A protein and the small-molecule ligand that binds it are described below.
Small molecule (SMILES): CC(C)(C)c1nc2c3ccc(F)cc3c3c(=O)[nH]ccc3c2[nH]1

Sequence of chain 1.B:
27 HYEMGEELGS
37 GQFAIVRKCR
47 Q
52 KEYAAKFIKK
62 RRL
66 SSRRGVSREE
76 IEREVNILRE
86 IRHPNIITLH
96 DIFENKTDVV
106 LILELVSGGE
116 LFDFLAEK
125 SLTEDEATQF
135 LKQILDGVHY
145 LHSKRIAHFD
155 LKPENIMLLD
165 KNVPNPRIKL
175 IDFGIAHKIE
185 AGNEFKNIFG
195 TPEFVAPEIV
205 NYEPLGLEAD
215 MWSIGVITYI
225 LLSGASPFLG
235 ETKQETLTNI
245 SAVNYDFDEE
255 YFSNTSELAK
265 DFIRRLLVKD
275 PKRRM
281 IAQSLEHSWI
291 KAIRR

Binding-site contacts:
Ligand atom C1 contacts residue ILE175 of chain 1.B at 3.8 Å (hydrophobic).
Ligand atom O0 contacts residue VAL111 of chain 1.B at 2.9 Å (h-bond).
Ligand atom C2 contacts residue ILE175 of chain 1.B at 3.9 Å (hydrophobic).
Ligand atom C11 contacts residue VAL111 of chain 1.B at 3.6 Å (hydrophobic).
Ligand atom N2 contacts residue ALA55 of chain 1.B at 3.3 Å.
Ligand atom C6 contacts residue MET161 of chain 1.B at 3.7 Å (hydrophobic).
Ligand atom O0 contacts residue ALA55 of chain 1.B at 3.7 Å.
Ligand atom F1 contacts residue VAL111 of chain 1.B at 3.5 Å.
Ligand atom C17 contacts residue SER36 of chain 1.B at 3.7 Å.
Ligand atom N2 contacts residue GLU109 of chain 1.B at 2.8 Å (salt-bridge).
Ligand atom C1 contacts residue VAL42 of chain 1.B at 3.7 Å (hydrophobic).
Ligand atom N0 contacts residue ILE175 of chain 1.B at 3.9 Å.
Ligand atom C11 contacts residue ALA55 of chain 1.B at 3.5 Å (hydrophobic).
Ligand atom C13 contacts residue LEU108 of chain 1.B at 4.0 Å (hydrophobic).
Ligand atom C12 contacts residue GLU109 of chain 1.B at 3.6 Å.
Ligand atom C7 contacts residue LEU34 of chain 1.B at 3.8 Å (hydrophobic).
Ligand atom N1 contacts residue VAL42 of chain 1.B at 3.9 Å.
Ligand atom C12 contacts residue ALA55 of chain 1.B at 3.8 Å (hydrophobic).
Ligand atom C5 contacts residue LEU34 of chain 1.B at 3.5 Å (hydrophobic).
Ligand atom C15 contacts residue ILE175 of chain 1.B at 3.9 Å (hydrophobic).
Ligand atom C16 contacts residue LYS57 of chain 1.B at 3.8 Å.
Ligand atom C7 contacts residue VAL111 of chain 1.B at 3.7 Å (hydrophobic).
Ligand atom C0 contacts residue ILE175 of chain 1.B at 3.9 Å (hydrophobic).
Ligand atom C11 contacts residue GLU109 of chain 1.B at 3.8 Å.
Ligand atom C15 contacts residue ASN159 of chain 1.B at 3.8 Å.
Ligand atom C15 contacts residue ASP176 of chain 1.B at 3.5 Å.
Ligand atom O0 contacts residue GLU109 of chain 1.B at 3.9 Å.
Ligand atom O0 contacts residue LEU110 of chain 1.B at 3.7 Å.
Ligand atom N0 contacts residue VAL42 of chain 1.B at 3.5 Å.
Ligand atom C4 contacts residue LEU34 of chain 1.B at 3.8 Å (hydrophobic).
Ligand atom N1 contacts residue ILE175 of chain 1.B at 3.9 Å.
Ligand atom C2 contacts residue VAL42 of chain 1.B at 3.6 Å (hydrophobic).
Ligand atom F1 contacts residue LEU34 of chain 1.B at 3.8 Å.
Ligand atom C16 contacts residue VAL42 of chain 1.B at 3.9 Å (hydrophobic).
Ligand atom C0 contacts residue VAL42 of chain 1.B at 3.9 Å (hydrophobic).
Ligand atom C5 contacts residue MET161 of chain 1.B at 3.9 Å (hydrophobic).
Ligand atom C12 contacts residue ILE92 of chain 1.B at 3.8 Å (hydrophobic).
Ligand atom C7 contacts residue MET161 of chain 1.B at 3.9 Å (hydrophobic).
Ligand atom C6 contacts residue LEU34 of chain 1.B at 3.6 Å (hydrophobic).
Ligand atom C12 contacts residue LEU108 of chain 1.B at 3.8 Å (hydrophobic).